A small-molecule ligand and the protein it binds are described below.
Small molecule (SMILES): CC(=O)N[C@@H]1[C@@H](O)[C@H](O)[C@@H](CO)O[C@H]1O

Sequence of chain 1.A:
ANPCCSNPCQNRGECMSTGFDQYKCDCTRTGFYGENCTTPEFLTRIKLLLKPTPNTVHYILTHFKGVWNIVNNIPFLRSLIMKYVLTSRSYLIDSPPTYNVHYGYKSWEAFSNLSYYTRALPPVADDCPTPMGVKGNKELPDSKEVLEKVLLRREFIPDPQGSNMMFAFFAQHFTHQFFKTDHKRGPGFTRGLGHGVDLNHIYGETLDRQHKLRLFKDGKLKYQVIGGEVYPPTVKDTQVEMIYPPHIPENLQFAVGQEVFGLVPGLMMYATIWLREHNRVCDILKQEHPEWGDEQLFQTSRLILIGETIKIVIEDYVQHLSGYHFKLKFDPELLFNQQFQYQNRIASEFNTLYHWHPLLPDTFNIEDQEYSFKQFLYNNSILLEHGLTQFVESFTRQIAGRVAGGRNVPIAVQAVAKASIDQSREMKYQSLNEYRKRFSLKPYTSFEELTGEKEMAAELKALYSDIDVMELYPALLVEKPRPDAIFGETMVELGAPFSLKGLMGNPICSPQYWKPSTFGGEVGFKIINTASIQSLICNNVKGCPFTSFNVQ

Binding-site contacts:
Ligand atom C6 contacts residue GLU35 of chain 1.A at 3.4 Å.
Ligand atom O5 contacts residue TYR23 of chain 1.A at 4.3 Å.
Ligand atom O6 contacts residue GLU35 of chain 1.A at 4.1 Å.
Ligand atom C2 contacts residue ASN36 of chain 1.A at 2.7 Å.
Ligand atom C1 contacts residue TYR23 of chain 1.A at 4.0 Å (hydrophobic).
Ligand atom N2 contacts residue PRO8 of chain 1.A at 4.3 Å.
Ligand atom C5 contacts residue GLU35 of chain 1.A at 3.8 Å.
Ligand atom N2 contacts residue ASN36 of chain 1.A at 3.1 Å (h-bond).
Ligand atom C7 contacts residue ASN36 of chain 1.A at 4.2 Å.
Ligand atom C2 contacts residue TYR23 of chain 1.A at 3.6 Å (hydrophobic).
Ligand atom C1 contacts residue ASN36 of chain 1.A at 1.4 Å.
Ligand atom N2 contacts residue TYR23 of chain 1.A at 3.8 Å.
Ligand atom C4 contacts residue GLU35 of chain 1.A at 4.1 Å.
Ligand atom C5 contacts residue ASN36 of chain 1.A at 3.5 Å.
Ligand atom C1 contacts residue GLU35 of chain 1.A at 4.3 Å.
Ligand atom C8 contacts residue SER6 of chain 1.A at 4.4 Å.
Ligand atom C8 contacts residue PRO8 of chain 1.A at 4.5 Å (hydrophobic).
Ligand atom C3 contacts residue ASN36 of chain 1.A at 3.9 Å.
Ligand atom C4 contacts residue ASN36 of chain 1.A at 4.3 Å.
Ligand atom O5 contacts residue ASN36 of chain 1.A at 2.3 Å (h-bond).
Ligand atom O5 contacts residue GLU35 of chain 1.A at 3.2 Å (salt-bridge).